Sequence of chain 1.A:
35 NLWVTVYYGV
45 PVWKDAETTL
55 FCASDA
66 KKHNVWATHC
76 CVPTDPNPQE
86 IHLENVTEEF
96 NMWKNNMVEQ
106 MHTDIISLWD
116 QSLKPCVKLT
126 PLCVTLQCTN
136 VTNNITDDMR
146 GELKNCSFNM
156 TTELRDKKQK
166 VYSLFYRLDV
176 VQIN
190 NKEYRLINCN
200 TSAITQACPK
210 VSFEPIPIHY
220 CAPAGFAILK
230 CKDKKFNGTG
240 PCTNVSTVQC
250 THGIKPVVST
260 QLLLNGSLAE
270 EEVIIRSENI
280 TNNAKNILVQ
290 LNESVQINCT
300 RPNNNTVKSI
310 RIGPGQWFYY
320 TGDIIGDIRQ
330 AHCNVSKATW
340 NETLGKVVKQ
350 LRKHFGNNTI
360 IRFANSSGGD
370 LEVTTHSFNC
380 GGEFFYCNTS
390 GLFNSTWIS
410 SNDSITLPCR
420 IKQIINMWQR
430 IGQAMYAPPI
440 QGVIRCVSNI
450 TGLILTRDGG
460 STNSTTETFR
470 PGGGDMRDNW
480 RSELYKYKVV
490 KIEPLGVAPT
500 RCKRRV

The protein below binds the small molecule below.
Small molecule (SMILES): CC(=O)N[C@H]1[C@H](O[C@H]2[C@H](O)[C@@H](NC(C)=O)CO[C@@H]2CO)O[C@H](CO)[C@@H](O)[C@@H]1O

Sequence of chain 1.E:
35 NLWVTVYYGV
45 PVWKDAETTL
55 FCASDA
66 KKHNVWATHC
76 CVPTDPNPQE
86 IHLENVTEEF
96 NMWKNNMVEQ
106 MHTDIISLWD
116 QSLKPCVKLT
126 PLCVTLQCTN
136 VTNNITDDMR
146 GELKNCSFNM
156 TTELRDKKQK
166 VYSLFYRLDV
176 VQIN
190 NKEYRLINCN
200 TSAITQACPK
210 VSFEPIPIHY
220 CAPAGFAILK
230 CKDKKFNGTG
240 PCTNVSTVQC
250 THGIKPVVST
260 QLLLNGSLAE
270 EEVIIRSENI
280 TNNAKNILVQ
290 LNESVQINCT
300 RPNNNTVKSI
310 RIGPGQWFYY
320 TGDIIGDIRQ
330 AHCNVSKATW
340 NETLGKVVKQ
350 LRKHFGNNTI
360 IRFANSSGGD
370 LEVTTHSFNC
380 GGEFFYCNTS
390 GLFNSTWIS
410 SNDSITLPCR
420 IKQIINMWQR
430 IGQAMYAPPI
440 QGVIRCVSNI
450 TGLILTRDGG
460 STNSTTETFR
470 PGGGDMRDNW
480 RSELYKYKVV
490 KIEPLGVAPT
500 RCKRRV

Binding-site contacts:
Ligand atom C5 contacts residue ASN199 of chain 1.E at 3.8 Å.
Ligand atom N2 contacts residue THR200 of chain 1.E at 3.6 Å (h-bond).
Ligand atom C8 contacts residue ILE196 of chain 1.E at 3.9 Å (hydrophobic).
Ligand atom C7 contacts residue ASN199 of chain 1.E at 3.3 Å.
Ligand atom O5 contacts residue ARG194 of chain 1.E at 3.0 Å (salt-bridge).
Ligand atom O5 contacts residue ASN199 of chain 1.E at 2.4 Å (h-bond).
Ligand atom C2 contacts residue ASN199 of chain 1.E at 2.5 Å.
Ligand atom C3 contacts residue ASN199 of chain 1.E at 3.9 Å.
Ligand atom C8 contacts residue THR200 of chain 1.E at 3.2 Å.
Ligand atom C5 contacts residue ARG194 of chain 1.E at 4.2 Å.
Ligand atom O7 contacts residue ARG310 of chain 1.A at 4.1 Å.
Ligand atom N2 contacts residue ASN199 of chain 1.E at 3.0 Å (h-bond).
Ligand atom O7 contacts residue ASN199 of chain 1.E at 3.2 Å (h-bond).
Ligand atom C7 contacts residue THR200 of chain 1.E at 3.7 Å.
Ligand atom O6 contacts residue ARG194 of chain 1.E at 4.0 Å.
Ligand atom C1 contacts residue ARG194 of chain 1.E at 3.8 Å.
Ligand atom C6 contacts residue ARG194 of chain 1.E at 4.0 Å.
Ligand atom C4 contacts residue ASN199 of chain 1.E at 4.4 Å.
Ligand atom C1 contacts residue ASN199 of chain 1.E at 1.5 Å.
Ligand atom C8 contacts residue VAL176 of chain 1.E at 4.2 Å (hydrophobic).
Ligand atom C8 contacts residue ASN199 of chain 1.E at 3.6 Å.